Binding-site contacts:
Ligand atom O7 contacts residue THR545 of chain 2.B at 3.6 Å.
Ligand atom C7 contacts residue ASN555 of chain 2.B at 3.6 Å.
Ligand atom N2 contacts residue ASN555 of chain 2.B at 3.1 Å (h-bond).
Ligand atom C1 contacts residue ASN555 of chain 2.B at 1.4 Å.
Ligand atom O7 contacts residue ASN555 of chain 2.B at 3.7 Å.
Ligand atom C5 contacts residue ASN555 of chain 2.B at 3.6 Å.
Ligand atom C7 contacts residue THR545 of chain 2.B at 4.2 Å.
Ligand atom C4 contacts residue ASN555 of chain 2.B at 4.3 Å.
Ligand atom O5 contacts residue ASN555 of chain 2.B at 2.3 Å (h-bond).
Ligand atom O7 contacts residue LYS551 of chain 2.B at 4.5 Å.
Ligand atom C8 contacts residue THR545 of chain 2.B at 3.6 Å.
Ligand atom O6 contacts residue LYS551 of chain 2.B at 4.3 Å.
Ligand atom C2 contacts residue ASN555 of chain 2.B at 2.6 Å.
Ligand atom C3 contacts residue ASN555 of chain 2.B at 3.9 Å.

Sequence of chain 2.B:
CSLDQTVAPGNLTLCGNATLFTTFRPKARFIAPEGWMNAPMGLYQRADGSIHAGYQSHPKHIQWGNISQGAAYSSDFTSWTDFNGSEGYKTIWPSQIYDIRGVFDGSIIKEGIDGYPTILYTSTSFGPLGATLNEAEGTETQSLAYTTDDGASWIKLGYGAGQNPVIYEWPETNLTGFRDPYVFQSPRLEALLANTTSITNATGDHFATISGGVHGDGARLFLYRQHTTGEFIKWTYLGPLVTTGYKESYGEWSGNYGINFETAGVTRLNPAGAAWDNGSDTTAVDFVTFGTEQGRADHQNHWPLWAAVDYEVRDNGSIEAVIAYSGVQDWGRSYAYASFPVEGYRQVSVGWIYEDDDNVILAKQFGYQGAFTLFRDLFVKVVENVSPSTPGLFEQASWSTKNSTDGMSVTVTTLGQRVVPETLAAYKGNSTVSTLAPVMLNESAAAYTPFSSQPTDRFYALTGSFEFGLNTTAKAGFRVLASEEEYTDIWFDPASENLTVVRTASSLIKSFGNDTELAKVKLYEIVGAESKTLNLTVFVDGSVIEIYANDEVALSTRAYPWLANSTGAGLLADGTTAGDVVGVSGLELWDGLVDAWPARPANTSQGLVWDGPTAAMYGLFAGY

A protein and the small-molecule ligand that binds it are described below.
Small molecule (SMILES): CC(=O)N[C@@H]1[C@@H](O)[C@H](O)[C@@H](CO)O[C@H]1O